Sequence of chain 1.A:
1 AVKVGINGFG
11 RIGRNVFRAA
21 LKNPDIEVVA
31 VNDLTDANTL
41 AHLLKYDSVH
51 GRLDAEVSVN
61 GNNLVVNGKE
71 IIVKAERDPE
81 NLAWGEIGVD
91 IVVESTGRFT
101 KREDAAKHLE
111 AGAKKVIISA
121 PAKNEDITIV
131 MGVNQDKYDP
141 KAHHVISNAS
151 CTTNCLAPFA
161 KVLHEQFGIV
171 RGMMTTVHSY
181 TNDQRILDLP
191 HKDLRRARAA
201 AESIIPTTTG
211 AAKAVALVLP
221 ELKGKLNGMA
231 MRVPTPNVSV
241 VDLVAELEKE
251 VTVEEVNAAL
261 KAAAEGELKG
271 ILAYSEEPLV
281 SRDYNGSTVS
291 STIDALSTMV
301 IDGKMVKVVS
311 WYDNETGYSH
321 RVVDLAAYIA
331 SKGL

The protein below binds the small molecule below.
Small molecule (SMILES): O=C[C@H](O)COP(=O)(O)O

Binding-site contacts:
Ligand atom P contacts residue SER150 of chain 1.A at 4.0 Å.
Ligand atom C3 contacts residue CYS151 of chain 1.A at 3.1 Å (hydrophobic).
Ligand atom C3 contacts residue ARG232 of chain 1.A at 3.5 Å.
Ligand atom O2 contacts residue HIS178 of chain 1.A at 3.1 Å (h-bond).
Ligand atom O1 contacts residue NAD1 of chain 1.L at 2.9 Å.
Ligand atom C1 contacts residue HIS178 of chain 1.A at 4.1 Å.
Ligand atom C3 contacts residue HIS178 of chain 1.A at 2.6 Å.
Ligand atom C1 contacts residue THR152 of chain 1.A at 4.2 Å.
Ligand atom C2 contacts residue CYS151 of chain 1.A at 2.8 Å (hydrophobic).
Ligand atom C2 contacts residue SO41 of chain 1.F at 3.2 Å.
Ligand atom O1 contacts residue CYS151 of chain 1.A at 2.5 Å (h-bond).
Ligand atom O1P contacts residue SO41 of chain 1.F at 4.1 Å.
Ligand atom C2 contacts residue NAD1 of chain 1.L at 3.8 Å.
Ligand atom O1P contacts residue HIS178 of chain 1.A at 3.8 Å.
Ligand atom O2P contacts residue THR209 of chain 1.A at 3.7 Å.
Ligand atom O4P contacts residue SO41 of chain 1.E at 3.2 Å (h-bond).
Ligand atom C1 contacts residue CYS151 of chain 1.A at 1.7 Å (hydrophobic).
Ligand atom C1 contacts residue NAD1 of chain 1.L at 3.3 Å.
Ligand atom O1P contacts residue SO41 of chain 1.E at 3.3 Å (h-bond).
Ligand atom O4P contacts residue SER150 of chain 1.A at 3.0 Å (h-bond).
Ligand atom O3P contacts residue THR209 of chain 1.A at 3.8 Å.
Ligand atom P contacts residue SO41 of chain 1.E at 2.7 Å.
Ligand atom O3P contacts residue THR176 of chain 1.A at 4.0 Å.
Ligand atom O4P contacts residue THR152 of chain 1.A at 2.7 Å (h-bond).
Ligand atom O1 contacts residue SER150 of chain 1.A at 3.6 Å.
Ligand atom O3P contacts residue THR152 of chain 1.A at 2.6 Å (h-bond).
Ligand atom O2 contacts residue THR181 of chain 1.A at 3.6 Å.
Ligand atom O2 contacts residue NAD1 of chain 1.L at 2.7 Å (h-bond).
Ligand atom C3 contacts residue SO41 of chain 1.F at 4.0 Å.
Ligand atom O4P contacts residue CYS151 of chain 1.A at 3.2 Å (h-bond).
Ligand atom O2 contacts residue SO41 of chain 1.F at 3.6 Å.
Ligand atom O2P contacts residue SO41 of chain 1.E at 1.5 Å (h-bond).
Ligand atom O3P contacts residue HIS178 of chain 1.A at 3.7 Å.
Ligand atom C2 contacts residue HIS178 of chain 1.A at 3.5 Å.
Ligand atom O3P contacts residue SO41 of chain 1.E at 3.5 Å (h-bond).
Ligand atom P contacts residue THR152 of chain 1.A at 3.1 Å.
Ligand atom O2 contacts residue CYS151 of chain 1.A at 3.2 Å (h-bond).
Ligand atom O1P contacts residue CYS151 of chain 1.A at 4.0 Å.
Ligand atom O1P contacts residue ARG232 of chain 1.A at 3.6 Å.
Ligand atom O2P contacts residue SER150 of chain 1.A at 3.8 Å.